Sequence of chain 1.A:
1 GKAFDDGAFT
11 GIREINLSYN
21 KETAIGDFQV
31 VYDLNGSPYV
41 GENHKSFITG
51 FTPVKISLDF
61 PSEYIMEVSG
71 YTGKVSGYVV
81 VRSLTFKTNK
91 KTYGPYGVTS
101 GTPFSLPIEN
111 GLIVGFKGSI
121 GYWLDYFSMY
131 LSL

Binding-site contacts:
Ligand atom O1 contacts residue TYR122 of chain 1.A at 3.9 Å.
Ligand atom C3 contacts residue GLY1 of chain 1.A at 3.6 Å.
Ligand atom C3 contacts residue TYR78 of chain 1.A at 4.2 Å (hydrophobic).
Ligand atom C1 contacts residue TYR122 of chain 1.A at 3.7 Å (hydrophobic).
Ligand atom O7 contacts residue GLY1 of chain 1.A at 4.1 Å.
Ligand atom O4 contacts residue ASP125 of chain 1.A at 2.9 Å (salt-bridge).
Ligand atom C4 contacts residue ASP125 of chain 1.A at 4.2 Å.
Ligand atom C8 contacts residue GLY1 of chain 1.A at 4.3 Å.
Ligand atom C6 contacts residue TRP123 of chain 1.A at 4.0 Å (hydrophobic).
Ligand atom O7 contacts residue PHE47 of chain 1.A at 3.8 Å.
Ligand atom O5 contacts residue TYR78 of chain 1.A at 4.3 Å.
Ligand atom O5 contacts residue GLY121 of chain 1.A at 4.2 Å.
Ligand atom C5 contacts residue TYR78 of chain 1.A at 3.7 Å (hydrophobic).
Ligand atom O1 contacts residue GLY121 of chain 1.A at 4.1 Å.
Ligand atom O5 contacts residue TYR122 of chain 1.A at 3.3 Å.
Ligand atom C6 contacts residue TYR78 of chain 1.A at 3.6 Å (hydrophobic).
Ligand atom C2 contacts residue GLY121 of chain 1.A at 4.2 Å.
Ligand atom O6 contacts residue GLY121 of chain 1.A at 4.0 Å.
Ligand atom C1 contacts residue GLY121 of chain 1.A at 3.5 Å.
Ligand atom N2 contacts residue GLY1 of chain 1.A at 4.3 Å.
Ligand atom O6 contacts residue TRP123 of chain 1.A at 3.9 Å.
Ligand atom C6 contacts residue TYR78 of chain 1.A at 4.3 Å (hydrophobic).
Ligand atom O1 contacts residue PHE47 of chain 1.A at 4.4 Å.
Ligand atom O3 contacts residue GLY1 of chain 1.A at 2.7 Å (h-bond).
Ligand atom O6 contacts residue VAL80 of chain 1.A at 4.0 Å.
Ligand atom C6 contacts residue TYR122 of chain 1.A at 3.5 Å (hydrophobic).
Ligand atom C7 contacts residue GLY1 of chain 1.A at 4.0 Å.
Ligand atom C2 contacts residue GLY1 of chain 1.A at 3.8 Å.
Ligand atom C1 contacts residue GLY1 of chain 1.A at 3.5 Å.
Ligand atom C5 contacts residue TYR122 of chain 1.A at 3.9 Å (hydrophobic).
Ligand atom C4 contacts residue GLY1 of chain 1.A at 3.8 Å.
Ligand atom O6 contacts residue TYR78 of chain 1.A at 4.3 Å.
Ligand atom C4 contacts residue TYR78 of chain 1.A at 3.7 Å (hydrophobic).
Ligand atom O6 contacts residue ASP125 of chain 1.A at 3.1 Å (salt-bridge).
Ligand atom C6 contacts residue ASP125 of chain 1.A at 4.4 Å.
Ligand atom O4 contacts residue GLY121 of chain 1.A at 3.7 Å.
Ligand atom O6 contacts residue TYR122 of chain 1.A at 3.5 Å (h-bond).
Ligand atom O5 contacts residue GLY1 of chain 1.A at 3.6 Å.
Ligand atom C2 contacts residue GLY1 of chain 1.A at 3.7 Å.
Ligand atom O4 contacts residue GLY1 of chain 1.A at 3.0 Å (h-bond).

The protein below binds the small molecule below.
Small molecule (SMILES): CC(=O)N[C@@H]1[C@@H](O[C@@H]2O[C@H](CO)[C@H](O)[C@H](O)[C@H]2O)[C@@H](O)[C@@H](CO)O[C@@H]1O